Sequence of chain 1.A:
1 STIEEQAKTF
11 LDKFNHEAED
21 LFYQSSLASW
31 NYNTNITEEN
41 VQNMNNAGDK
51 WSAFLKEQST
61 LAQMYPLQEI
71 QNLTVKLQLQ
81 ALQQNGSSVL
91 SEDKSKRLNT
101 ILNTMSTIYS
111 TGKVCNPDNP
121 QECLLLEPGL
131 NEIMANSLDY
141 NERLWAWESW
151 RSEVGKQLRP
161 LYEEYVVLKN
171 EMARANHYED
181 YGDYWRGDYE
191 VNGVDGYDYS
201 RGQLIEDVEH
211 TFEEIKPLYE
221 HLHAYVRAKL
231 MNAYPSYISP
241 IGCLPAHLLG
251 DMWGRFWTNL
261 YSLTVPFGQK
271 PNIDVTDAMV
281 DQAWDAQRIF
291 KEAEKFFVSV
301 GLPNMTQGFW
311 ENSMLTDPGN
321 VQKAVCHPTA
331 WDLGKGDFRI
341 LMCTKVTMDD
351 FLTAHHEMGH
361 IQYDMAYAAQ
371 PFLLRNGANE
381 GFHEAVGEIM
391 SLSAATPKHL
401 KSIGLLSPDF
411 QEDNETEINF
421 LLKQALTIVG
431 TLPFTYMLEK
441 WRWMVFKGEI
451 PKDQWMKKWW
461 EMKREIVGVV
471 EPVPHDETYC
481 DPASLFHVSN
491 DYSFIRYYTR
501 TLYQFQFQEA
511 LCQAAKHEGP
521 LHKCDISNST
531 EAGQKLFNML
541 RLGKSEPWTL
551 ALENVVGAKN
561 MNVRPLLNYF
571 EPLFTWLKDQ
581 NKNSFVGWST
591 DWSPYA

Binding-site contacts:
Ligand atom C3 contacts residue ASN304 of chain 1.A at 3.8 Å.
Ligand atom O5 contacts residue ASN304 of chain 1.A at 2.3 Å (h-bond).
Ligand atom C6 contacts residue LYS291 of chain 1.A at 4.1 Å.
Ligand atom C7 contacts residue ASN304 of chain 1.A at 3.7 Å.
Ligand atom O7 contacts residue ASN304 of chain 1.A at 4.0 Å.
Ligand atom O6 contacts residue LYS291 of chain 1.A at 3.9 Å.
Ligand atom C5 contacts residue ASN304 of chain 1.A at 3.6 Å.
Ligand atom C4 contacts residue ASN304 of chain 1.A at 4.2 Å.
Ligand atom C2 contacts residue ASN304 of chain 1.A at 2.5 Å.
Ligand atom N2 contacts residue ASN304 of chain 1.A at 2.9 Å (h-bond).
Ligand atom C1 contacts residue ASN304 of chain 1.A at 1.4 Å.

The protein below binds the small molecule below.
Small molecule (SMILES): CC(=O)N[C@@H]1[C@@H](O)[C@H](O)[C@@H](CO)O[C@H]1O